Binding-site contacts:
Ligand atom N2 contacts residue ASN674 of chain 1.G at 3.0 Å.
Ligand atom O5 contacts residue ASN674 of chain 1.G at 2.3 Å (h-bond).
Ligand atom C3 contacts residue ASN674 of chain 1.G at 3.9 Å.
Ligand atom C4 contacts residue ASN674 of chain 1.G at 4.3 Å.
Ligand atom C8 contacts residue ASN674 of chain 1.G at 3.8 Å.
Ligand atom C5 contacts residue ASN674 of chain 1.G at 3.5 Å.
Ligand atom O7 contacts residue ASN674 of chain 1.G at 4.1 Å.
Ligand atom C1 contacts residue ASN674 of chain 1.G at 1.5 Å.
Ligand atom C7 contacts residue ASN674 of chain 1.G at 3.6 Å.
Ligand atom C2 contacts residue ASN674 of chain 1.G at 2.7 Å.

A protein and the small-molecule ligand that binds it are described below.
Small molecule (SMILES): CC(=O)N[C@@H]1[C@@H](O)[C@H](O)[C@@H](CO)O[C@H]1O

Sequence of chain 1.G:
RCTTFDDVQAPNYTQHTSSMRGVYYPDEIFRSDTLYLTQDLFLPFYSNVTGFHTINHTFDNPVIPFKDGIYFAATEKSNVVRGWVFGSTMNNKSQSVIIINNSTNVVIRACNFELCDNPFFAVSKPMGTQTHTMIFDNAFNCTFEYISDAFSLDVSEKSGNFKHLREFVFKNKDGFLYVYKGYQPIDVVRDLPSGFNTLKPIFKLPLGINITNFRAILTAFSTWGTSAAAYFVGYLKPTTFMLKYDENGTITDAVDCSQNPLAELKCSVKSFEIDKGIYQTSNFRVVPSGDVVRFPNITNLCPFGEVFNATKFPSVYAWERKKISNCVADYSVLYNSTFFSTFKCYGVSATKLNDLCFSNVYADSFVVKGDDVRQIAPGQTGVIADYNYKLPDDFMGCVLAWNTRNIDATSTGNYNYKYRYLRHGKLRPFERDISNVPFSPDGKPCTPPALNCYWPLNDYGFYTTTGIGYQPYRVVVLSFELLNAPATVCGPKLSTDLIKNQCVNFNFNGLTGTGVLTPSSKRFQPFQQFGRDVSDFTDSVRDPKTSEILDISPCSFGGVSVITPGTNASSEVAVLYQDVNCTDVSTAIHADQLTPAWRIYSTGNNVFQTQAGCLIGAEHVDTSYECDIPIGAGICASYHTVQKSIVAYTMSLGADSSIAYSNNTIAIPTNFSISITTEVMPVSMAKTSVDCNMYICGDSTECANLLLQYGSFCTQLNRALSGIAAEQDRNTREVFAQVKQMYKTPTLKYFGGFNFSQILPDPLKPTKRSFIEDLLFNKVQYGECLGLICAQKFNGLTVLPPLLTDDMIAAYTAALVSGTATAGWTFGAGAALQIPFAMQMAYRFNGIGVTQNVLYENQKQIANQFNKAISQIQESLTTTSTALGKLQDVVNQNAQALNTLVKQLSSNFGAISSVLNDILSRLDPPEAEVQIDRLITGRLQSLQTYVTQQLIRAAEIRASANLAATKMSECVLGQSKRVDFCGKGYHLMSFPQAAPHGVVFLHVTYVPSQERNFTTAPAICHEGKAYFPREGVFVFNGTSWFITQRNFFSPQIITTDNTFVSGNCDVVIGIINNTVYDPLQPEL